Sequence of chain 1.F:
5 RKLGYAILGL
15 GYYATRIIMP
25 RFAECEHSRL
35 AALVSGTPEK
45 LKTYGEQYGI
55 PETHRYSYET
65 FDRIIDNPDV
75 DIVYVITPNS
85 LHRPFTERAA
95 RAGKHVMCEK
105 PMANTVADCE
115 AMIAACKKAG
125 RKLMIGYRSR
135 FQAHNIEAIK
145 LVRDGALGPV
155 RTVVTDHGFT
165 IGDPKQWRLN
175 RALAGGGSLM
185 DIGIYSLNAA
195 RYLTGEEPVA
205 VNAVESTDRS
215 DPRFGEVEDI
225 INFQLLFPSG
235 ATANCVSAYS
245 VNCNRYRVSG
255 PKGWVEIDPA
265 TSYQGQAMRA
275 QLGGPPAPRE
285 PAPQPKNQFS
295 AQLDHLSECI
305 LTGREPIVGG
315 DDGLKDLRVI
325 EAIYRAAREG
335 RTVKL

A protein and the small-molecule ligand that binds it are described below.
Small molecule (SMILES): O[C@@H]1[C@@H](O)[C@H](O)OC[C@H]1O

Binding-site contacts:
Ligand atom C5 contacts residue TYR267 of chain 1.F at 4.1 Å (hydrophobic).
Ligand atom O1 contacts residue NDP1 of chain 1.JA at 3.1 Å.
Ligand atom C1 contacts residue NDP1 of chain 1.JA at 3.2 Å.
Ligand atom C2 contacts residue ARG172 of chain 1.F at 4.0 Å.
Ligand atom C2 contacts residue NDP1 of chain 1.JA at 3.8 Å.
Ligand atom C3 contacts residue NDP1 of chain 1.JA at 3.9 Å.
Ligand atom O2 contacts residue ARG172 of chain 1.F at 3.1 Å (salt-bridge).
Ligand atom C4 contacts residue ASP185 of chain 1.F at 4.2 Å.
Ligand atom O4 contacts residue PHE163 of chain 1.F at 4.0 Å.
Ligand atom C2 contacts residue ASP185 of chain 1.F at 3.5 Å.
Ligand atom O3 contacts residue ARG172 of chain 1.F at 3.1 Å (salt-bridge).
Ligand atom O1 contacts residue LYS104 of chain 1.F at 2.6 Å (salt-bridge).
Ligand atom C4 contacts residue PHE163 of chain 1.F at 4.0 Å (hydrophobic).
Ligand atom O5 contacts residue NDP1 of chain 1.JA at 4.2 Å.
Ligand atom O5 contacts residue ARG132 of chain 1.F at 4.3 Å.
Ligand atom C3 contacts residue PHE163 of chain 1.F at 4.3 Å (hydrophobic).
Ligand atom O3 contacts residue PHE163 of chain 1.F at 3.4 Å.
Ligand atom C5 contacts residue ILE186 of chain 1.F at 4.5 Å (hydrophobic).
Ligand atom O3 contacts residue ASP185 of chain 1.F at 2.7 Å (salt-bridge).
Ligand atom C1 contacts residue LYS104 of chain 1.F at 3.6 Å.
Ligand atom O5 contacts residue ILE186 of chain 1.F at 4.0 Å.
Ligand atom O1 contacts residue TYR189 of chain 1.F at 2.5 Å (h-bond).
Ligand atom C1 contacts residue TYR189 of chain 1.F at 3.4 Å (hydrophobic).
Ligand atom C2 contacts residue LYS104 of chain 1.F at 3.5 Å.
Ligand atom O2 contacts residue ASP185 of chain 1.F at 3.0 Å (salt-bridge).
Ligand atom O2 contacts residue LYS104 of chain 1.F at 3.0 Å (salt-bridge).
Ligand atom C1 contacts residue ASP185 of chain 1.F at 4.3 Å.
Ligand atom C3 contacts residue ASP185 of chain 1.F at 3.6 Å.
Ligand atom C3 contacts residue ARG172 of chain 1.F at 3.8 Å.
Ligand atom O1 contacts residue ASP185 of chain 1.F at 3.9 Å.
Ligand atom C5 contacts residue NDP1 of chain 1.JA at 4.3 Å.
Ligand atom O2 contacts residue NDP1 of chain 1.JA at 3.1 Å.
Ligand atom O5 contacts residue TYR189 of chain 1.F at 3.5 Å.